Binding-site contacts:
Ligand atom C contacts residue TYR69 of chain 1.A at 3.8 Å (hydrophobic).
Ligand atom C42 contacts residue MG1 of chain 1.D at 3.8 Å.
Ligand atom O contacts residue ILE240 of chain 1.A at 3.9 Å.
Ligand atom O1 contacts residue TYR69 of chain 1.A at 3.5 Å (h-bond).
Ligand atom O16 contacts residue ASP211 of chain 1.A at 3.7 Å.
Ligand atom O3 contacts residue LEU52 of chain 1.A at 3.7 Å.
Ligand atom C42 contacts residue ASP211 of chain 1.A at 3.4 Å.
Ligand atom C41 contacts residue ASP237 of chain 1.A at 3.7 Å.
Ligand atom C3 contacts residue LEU154 of chain 1.A at 3.8 Å (hydrophobic).
Ligand atom C40 contacts residue ASP211 of chain 1.A at 3.5 Å.
Ligand atom C37 contacts residue LEU154 of chain 1.A at 3.6 Å (hydrophobic).
Ligand atom C42 contacts residue ASP237 of chain 1.A at 3.5 Å.
Ligand atom O2 contacts residue TYR157 of chain 1.A at 3.8 Å.
Ligand atom C2 contacts residue TYR69 of chain 1.A at 4.0 Å (hydrophobic).
Ligand atom O14 contacts residue ASP237 of chain 1.A at 3.0 Å (salt-bridge).
Ligand atom C36 contacts residue TYR157 of chain 1.A at 3.9 Å (hydrophobic).
Ligand atom C1 contacts residue TYR157 of chain 1.A at 3.6 Å (hydrophobic).
Ligand atom O13 contacts residue ASP211 of chain 1.A at 3.8 Å.
Ligand atom O14 contacts residue MG1 of chain 1.D at 2.4 Å.
Ligand atom C43 contacts residue GLN266 of chain 1.A at 3.3 Å.
Ligand atom C39 contacts residue ASP211 of chain 1.A at 3.6 Å.
Ligand atom O15 contacts residue ASP237 of chain 1.A at 3.0 Å (salt-bridge).
Ligand atom C44 contacts residue MET76 of chain 1.A at 3.7 Å (hydrophobic).
Ligand atom O15 contacts residue MG1 of chain 1.D at 2.1 Å.
Ligand atom O15 contacts residue ASP209 of chain 1.A at 3.7 Å.
Ligand atom O14 contacts residue ASP236 of chain 1.A at 3.0 Å (salt-bridge).
Ligand atom C contacts residue TYR157 of chain 1.A at 3.7 Å (hydrophobic).
Ligand atom C36 contacts residue LEU154 of chain 1.A at 3.7 Å (hydrophobic).
Ligand atom O15 contacts residue ASP211 of chain 1.A at 2.6 Å (salt-bridge).
Ligand atom C41 contacts residue GLN266 of chain 1.A at 3.3 Å.
Ligand atom C43 contacts residue CYS239 of chain 1.A at 3.7 Å (hydrophobic).
Ligand atom C42 contacts residue GLN266 of chain 1.A at 3.9 Å.
Ligand atom C contacts residue GLY51 of chain 1.A at 3.9 Å.
Ligand atom C41 contacts residue MG1 of chain 1.D at 3.2 Å.
Ligand atom O14 contacts residue ARG81 of chain 1.A at 3.9 Å.
Ligand atom C38 contacts residue ASP211 of chain 1.A at 3.2 Å.
Ligand atom O contacts residue PRO241 of chain 1.A at 3.8 Å.
Ligand atom O14 contacts residue GLN266 of chain 1.A at 2.6 Å (h-bond).
Ligand atom C35 contacts residue PRO241 of chain 1.A at 3.8 Å (hydrophobic).
Ligand atom C40 contacts residue MG1 of chain 1.D at 3.0 Å.

This protein binds this small molecule.
Small molecule (SMILES): CC[C@H]1OC(=O)C[C@@H](O)[C@H](C)[C@@H](O[C@@H]2O[C@H](C)[C@@H](O[C@H]3C[C@@](C)(O)[C@@H](O)[C@H](C)O3)[C@H](N(C)C)[C@H]2O)[C@@H](CC=O)C[C@@H](C)C(=O)/C=C/C(C)=C/[C@@H]1CO[C@@H]1O[C@H](C)[C@@H](O)[C@@H](O)[C@H]1OC

Sequence of chain 1.A:
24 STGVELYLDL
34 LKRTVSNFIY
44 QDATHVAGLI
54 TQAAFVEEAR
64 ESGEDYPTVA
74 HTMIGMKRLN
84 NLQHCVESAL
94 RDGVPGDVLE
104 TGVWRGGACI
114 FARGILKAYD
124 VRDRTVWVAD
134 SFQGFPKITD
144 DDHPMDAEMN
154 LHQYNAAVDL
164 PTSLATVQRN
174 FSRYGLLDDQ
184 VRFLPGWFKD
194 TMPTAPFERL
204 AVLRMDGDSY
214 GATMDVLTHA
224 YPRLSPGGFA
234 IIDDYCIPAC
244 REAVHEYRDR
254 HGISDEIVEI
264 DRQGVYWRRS